Binding-site contacts:
Ligand atom O7 contacts residue ASN603 of chain 1.C at 3.7 Å.
Ligand atom C1 contacts residue ASN603 of chain 1.C at 1.4 Å.
Ligand atom C5 contacts residue ASN603 of chain 1.C at 3.6 Å.
Ligand atom O5 contacts residue ASN603 of chain 1.C at 2.3 Å (h-bond).
Ligand atom C7 contacts residue ASN603 of chain 1.C at 3.5 Å.
Ligand atom C3 contacts residue ASN603 of chain 1.C at 3.7 Å.
Ligand atom O6 contacts residue ASN603 of chain 1.C at 3.4 Å (h-bond).
Ligand atom C7 contacts residue THR604 of chain 1.C at 4.5 Å.
Ligand atom C4 contacts residue ASN603 of chain 1.C at 4.1 Å.
Ligand atom O7 contacts residue THR604 of chain 1.C at 3.3 Å (h-bond).
Ligand atom N2 contacts residue ASN603 of chain 1.C at 2.8 Å (h-bond).
Ligand atom C6 contacts residue ASN603 of chain 1.C at 4.1 Å.
Ligand atom C2 contacts residue ASN603 of chain 1.C at 2.3 Å.

A small-molecule ligand and the protein it binds are described below.
Small molecule (SMILES): CC(=O)N[C@@H]1[C@@H](O)[C@H](O)[C@@H](CO)O[C@H]1O

Sequence of chain 1.C:
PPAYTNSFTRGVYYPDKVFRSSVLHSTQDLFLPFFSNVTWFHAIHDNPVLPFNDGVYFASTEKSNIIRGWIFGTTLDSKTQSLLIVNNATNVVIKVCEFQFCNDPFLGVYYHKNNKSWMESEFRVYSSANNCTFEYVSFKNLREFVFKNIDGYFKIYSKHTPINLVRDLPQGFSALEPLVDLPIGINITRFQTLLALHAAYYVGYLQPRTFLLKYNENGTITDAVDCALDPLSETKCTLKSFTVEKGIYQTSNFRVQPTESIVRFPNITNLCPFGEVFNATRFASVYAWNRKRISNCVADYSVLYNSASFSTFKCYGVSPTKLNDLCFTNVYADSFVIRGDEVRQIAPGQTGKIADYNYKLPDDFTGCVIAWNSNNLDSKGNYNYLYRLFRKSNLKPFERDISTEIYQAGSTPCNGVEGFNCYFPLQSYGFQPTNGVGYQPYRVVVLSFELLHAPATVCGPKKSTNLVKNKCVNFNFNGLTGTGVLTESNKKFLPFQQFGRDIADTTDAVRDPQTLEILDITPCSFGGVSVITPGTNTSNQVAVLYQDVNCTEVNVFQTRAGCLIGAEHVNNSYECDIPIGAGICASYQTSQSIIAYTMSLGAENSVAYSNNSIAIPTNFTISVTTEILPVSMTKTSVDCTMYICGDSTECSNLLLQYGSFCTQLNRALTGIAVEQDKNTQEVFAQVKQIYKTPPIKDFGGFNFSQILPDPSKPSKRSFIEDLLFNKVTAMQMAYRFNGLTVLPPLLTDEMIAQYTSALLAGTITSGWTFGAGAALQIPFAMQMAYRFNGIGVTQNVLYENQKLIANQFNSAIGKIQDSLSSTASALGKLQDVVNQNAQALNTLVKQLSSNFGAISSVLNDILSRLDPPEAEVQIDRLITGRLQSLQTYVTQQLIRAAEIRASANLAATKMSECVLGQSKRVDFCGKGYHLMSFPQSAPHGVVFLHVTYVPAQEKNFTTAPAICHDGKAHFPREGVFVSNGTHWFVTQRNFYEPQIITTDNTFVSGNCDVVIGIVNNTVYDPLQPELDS